Binding-site contacts:
Ligand atom C29 contacts residue VAL128 of chain 1.A at 3.9 Å (hydrophobic).
Ligand atom N2 contacts residue GLU104 of chain 1.A at 4.0 Å.
Ligand atom O6 contacts residue HIS92 of chain 1.A at 3.1 Å.
Ligand atom C11 contacts residue THR199 of chain 1.A at 3.3 Å.
Ligand atom O5 contacts residue ZN1 of chain 1.F at 4.0 Å.
Ligand atom C7 contacts residue LEU197 of chain 1.A at 4.1 Å (hydrophobic).
Ligand atom C24 contacts residue VAL128 of chain 1.A at 3.7 Å (hydrophobic).
Ligand atom C23 contacts residue ASP129 of chain 1.A at 4.1 Å.
Ligand atom C10 contacts residue THR199 of chain 1.A at 3.3 Å.
Ligand atom N2 contacts residue ZN1 of chain 1.F at 2.0 Å.
Ligand atom C9 contacts residue GOL1 of chain 1.G at 3.7 Å.
Ligand atom C11 contacts residue LEU197 of chain 1.A at 3.9 Å (hydrophobic).
Ligand atom C11 contacts residue GOL1 of chain 1.G at 3.4 Å.
Ligand atom O6 contacts residue ZN1 of chain 1.F at 2.9 Å.
Ligand atom S8 contacts residue VAL119 of chain 1.A at 3.7 Å.
Ligand atom S8 contacts residue HIS92 of chain 1.A at 4.1 Å.
Ligand atom O6 contacts residue VAL119 of chain 1.A at 3.8 Å.
Ligand atom S8 contacts residue GOL1 of chain 1.G at 3.7 Å.
Ligand atom O6 contacts residue TRP208 of chain 1.A at 3.8 Å.
Ligand atom S1 contacts residue ZN1 of chain 1.F at 3.0 Å.
Ligand atom S1 contacts residue HIS92 of chain 1.A at 3.7 Å.
Ligand atom S1 contacts residue THR198 of chain 1.A at 3.7 Å.
Ligand atom N2 contacts residue THR198 of chain 1.A at 2.7 Å (h-bond).
Ligand atom N2 contacts residue HIS117 of chain 1.A at 3.6 Å.
Ligand atom N16 contacts residue GLN90 of chain 1.A at 3.4 Å (h-bond).
Ligand atom O5 contacts residue LEU197 of chain 1.A at 3.6 Å.
Ligand atom S8 contacts residue GLN90 of chain 1.A at 3.8 Å.
Ligand atom C11 contacts residue THR198 of chain 1.A at 4.1 Å.
Ligand atom O5 contacts residue TRP208 of chain 1.A at 3.4 Å.
Ligand atom C26 contacts residue LEU132 of chain 1.A at 4.0 Å (hydrophobic).
Ligand atom S8 contacts residue LEU197 of chain 1.A at 3.9 Å.
Ligand atom N2 contacts residue HIS94 of chain 1.A at 3.5 Å (h-bond).
Ligand atom O6 contacts residue HIS117 of chain 1.A at 3.5 Å (h-bond).
Ligand atom C25 contacts residue VAL128 of chain 1.A at 3.8 Å (hydrophobic).
Ligand atom N2 contacts residue HIS92 of chain 1.A at 3.2 Å (h-bond).
Ligand atom C9 contacts residue LEU197 of chain 1.A at 4.0 Å (hydrophobic).
Ligand atom C7 contacts residue GOL1 of chain 1.G at 3.9 Å.
Ligand atom C10 contacts residue GOL1 of chain 1.G at 3.7 Å.
Ligand atom C26 contacts residue VAL128 of chain 1.A at 4.0 Å (hydrophobic).
Ligand atom O5 contacts residue THR198 of chain 1.A at 3.1 Å (h-bond).

Sequence of chain 1.A:
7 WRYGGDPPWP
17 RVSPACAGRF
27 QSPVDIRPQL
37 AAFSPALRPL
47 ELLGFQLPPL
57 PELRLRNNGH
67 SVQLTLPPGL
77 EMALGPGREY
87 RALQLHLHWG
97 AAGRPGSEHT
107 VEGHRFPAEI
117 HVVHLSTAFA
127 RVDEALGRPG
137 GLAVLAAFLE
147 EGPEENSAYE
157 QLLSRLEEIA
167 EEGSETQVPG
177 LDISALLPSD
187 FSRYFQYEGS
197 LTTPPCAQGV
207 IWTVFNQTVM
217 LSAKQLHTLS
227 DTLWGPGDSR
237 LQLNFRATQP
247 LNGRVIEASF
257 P

The small molecule below binds the protein below.
Small molecule (SMILES): Cc1ccc(-n2cc(-c3ccc(S(N)(=O)=O)s3)nn2)cc1